Sequence of chain 1.A:
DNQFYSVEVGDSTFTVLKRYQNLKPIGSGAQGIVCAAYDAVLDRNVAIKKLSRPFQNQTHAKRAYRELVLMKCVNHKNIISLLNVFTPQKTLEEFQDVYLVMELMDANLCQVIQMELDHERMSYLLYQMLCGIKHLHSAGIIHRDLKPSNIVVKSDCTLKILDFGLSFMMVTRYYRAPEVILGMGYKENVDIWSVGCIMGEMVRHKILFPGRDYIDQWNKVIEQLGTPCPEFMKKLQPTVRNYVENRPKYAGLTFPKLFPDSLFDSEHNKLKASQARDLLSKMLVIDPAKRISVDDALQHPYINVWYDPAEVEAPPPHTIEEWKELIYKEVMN

Binding-site contacts:
Ligand atom N7 contacts residue TYR192 of chain 1.A at 4.0 Å.
Ligand atom PA contacts residue SER156 of chain 1.A at 3.7 Å.
Ligand atom C6 contacts residue ILE224 of chain 1.A at 3.8 Å (hydrophobic).
Ligand atom N6 contacts residue GLU218 of chain 1.A at 2.9 Å (salt-bridge).
Ligand atom C2' contacts residue THR189 of chain 1.A at 3.8 Å.
Ligand atom N1 contacts residue ILE224 of chain 1.A at 3.5 Å.
Ligand atom O2B contacts residue ALA37 of chain 1.A at 2.9 Å (h-bond).
Ligand atom PG contacts residue 8801 of chain 1.C at 3.7 Å.
Ligand atom N6 contacts residue PRO155 of chain 1.A at 3.8 Å.
Ligand atom C8 contacts residue THR189 of chain 1.A at 3.5 Å.
Ligand atom N7 contacts residue THR189 of chain 1.A at 3.8 Å.
Ligand atom O2A contacts residue SER156 of chain 1.A at 2.8 Å (h-bond).
Ligand atom O1B contacts residue 8801 of chain 1.C at 2.7 Å (h-bond).
Ligand atom N1 contacts residue GLU218 of chain 1.A at 3.8 Å.
Ligand atom C5 contacts residue TYR192 of chain 1.A at 4.1 Å (hydrophobic).
Ligand atom O2B contacts residue GLY36 of chain 1.A at 3.4 Å.
Ligand atom O3G contacts residue ARG70 of chain 1.A at 3.8 Å.
Ligand atom O1A contacts residue LYS154 of chain 1.A at 3.7 Å.
Ligand atom PG contacts residue ARG70 of chain 1.A at 3.5 Å.
Ligand atom C2 contacts residue ILE224 of chain 1.A at 3.6 Å (hydrophobic).
Ligand atom O3G contacts residue 8801 of chain 1.C at 2.8 Å (h-bond).
Ligand atom N6 contacts residue ILE224 of chain 1.A at 4.0 Å.
Ligand atom C6 contacts residue GLU218 of chain 1.A at 3.8 Å.
Ligand atom O2G contacts residue GLN38 of chain 1.A at 3.7 Å.
Ligand atom O2A contacts residue 8801 of chain 1.C at 3.9 Å.
Ligand atom PA contacts residue THR189 of chain 1.A at 3.8 Å.
Ligand atom C6 contacts residue TYR192 of chain 1.A at 3.5 Å (hydrophobic).
Ligand atom O5' contacts residue THR189 of chain 1.A at 3.5 Å (h-bond).
Ligand atom N3B contacts residue 8801 of chain 1.C at 3.7 Å.
Ligand atom O1A contacts residue THR189 of chain 1.A at 2.7 Å (h-bond).
Ligand atom O2G contacts residue ARG70 of chain 1.A at 3.1 Å (salt-bridge).
Ligand atom O3G contacts residue ASN157 of chain 1.A at 4.1 Å.
Ligand atom O1G contacts residue ARG70 of chain 1.A at 2.9 Å (salt-bridge).
Ligand atom N6 contacts residue TYR192 of chain 1.A at 2.6 Å (h-bond).
Ligand atom O1B contacts residue GLY36 of chain 1.A at 3.6 Å.
Ligand atom PB contacts residue 8801 of chain 1.C at 3.8 Å.
Ligand atom O2G contacts residue ALA37 of chain 1.A at 3.8 Å.
Ligand atom O2' contacts residue TYR191 of chain 1.A at 3.8 Å.
Ligand atom O1G contacts residue ASN157 of chain 1.A at 3.5 Å (h-bond).
Ligand atom O1A contacts residue SER156 of chain 1.A at 3.5 Å (h-bond).

The small molecule below binds the protein below.
Small molecule (SMILES): Nc1ncnc2c1ncn2[C@@H]1O[C@H](CO[P](=O)(O)O[P](=O)(O)NP(=O)(O)O)[C@@H](O)[C@H]1O